Binding-site contacts:
Ligand atom O1 contacts residue PHE244 of chain 1.D at 4.1 Å.
Ligand atom C2 contacts residue GLN265 of chain 1.D at 4.0 Å.
Ligand atom O2 contacts residue ASP117 of chain 1.D at 2.5 Å (salt-bridge).
Ligand atom O4 contacts residue HIS36 of chain 1.D at 2.7 Å (h-bond).
Ligand atom C2 contacts residue TYR42 of chain 1.D at 4.2 Å (hydrophobic).
Ligand atom O2 contacts residue GLN265 of chain 1.D at 3.1 Å (h-bond).
Ligand atom O2 contacts residue ARG169 of chain 1.D at 3.4 Å (salt-bridge).
Ligand atom C1 contacts residue ARG169 of chain 1.D at 3.6 Å.
Ligand atom C5 contacts residue TYR42 of chain 1.D at 4.1 Å (hydrophobic).
Ligand atom C2 contacts residue ASP117 of chain 1.D at 3.6 Å.
Ligand atom O3 contacts residue TYR92 of chain 1.D at 3.6 Å.
Ligand atom C1 contacts residue ALA220 of chain 1.D at 3.8 Å (hydrophobic).
Ligand atom O3 contacts residue ASN165 of chain 1.D at 3.4 Å (h-bond).
Ligand atom O1 contacts residue GLN265 of chain 1.D at 3.0 Å (h-bond).
Ligand atom C2 contacts residue ARG169 of chain 1.D at 3.5 Å.
Ligand atom C4 contacts residue HIS36 of chain 1.D at 3.5 Å.
Ligand atom O3 contacts residue TRP43 of chain 1.D at 4.2 Å.
Ligand atom C2 contacts residue ASN165 of chain 1.D at 4.1 Å.
Ligand atom C3 contacts residue TYR42 of chain 1.D at 3.9 Å (hydrophobic).
Ligand atom O2 contacts residue TYR42 of chain 1.D at 3.7 Å.
Ligand atom O5 contacts residue ASP245 of chain 1.D at 3.7 Å.
Ligand atom O1 contacts residue ARG169 of chain 1.D at 2.6 Å (salt-bridge).
Ligand atom O3 contacts residue HIS36 of chain 1.D at 4.0 Å.
Ligand atom C5 contacts residue ALA220 of chain 1.D at 3.7 Å (hydrophobic).
Ligand atom C4 contacts residue TRP43 of chain 1.D at 3.8 Å (hydrophobic).
Ligand atom O3 contacts residue ASP117 of chain 1.D at 2.7 Å (salt-bridge).
Ligand atom O1 contacts residue ALA220 of chain 1.D at 3.7 Å.
Ligand atom C3 contacts residue TRP43 of chain 1.D at 3.9 Å (hydrophobic).
Ligand atom C5 contacts residue ASN40 of chain 1.D at 4.0 Å.
Ligand atom O1 contacts residue THR218 of chain 1.D at 4.0 Å.
Ligand atom O2 contacts residue ASN165 of chain 1.D at 3.6 Å.
Ligand atom C3 contacts residue ASP117 of chain 1.D at 3.5 Å.
Ligand atom C1 contacts residue ASP245 of chain 1.D at 3.4 Å.
Ligand atom O4 contacts residue TRP43 of chain 1.D at 2.7 Å (h-bond).
Ligand atom C1 contacts residue TYR42 of chain 1.D at 4.2 Å (hydrophobic).
Ligand atom O1 contacts residue ASP245 of chain 1.D at 2.7 Å (salt-bridge).
Ligand atom C1 contacts residue GLN265 of chain 1.D at 3.7 Å.
Ligand atom O5 contacts residue ALA220 of chain 1.D at 2.8 Å (h-bond).
Ligand atom O1 contacts residue SER219 of chain 1.D at 3.9 Å.
Ligand atom O5 contacts residue SER219 of chain 1.D at 3.5 Å.

Sequence of chain 1.D:
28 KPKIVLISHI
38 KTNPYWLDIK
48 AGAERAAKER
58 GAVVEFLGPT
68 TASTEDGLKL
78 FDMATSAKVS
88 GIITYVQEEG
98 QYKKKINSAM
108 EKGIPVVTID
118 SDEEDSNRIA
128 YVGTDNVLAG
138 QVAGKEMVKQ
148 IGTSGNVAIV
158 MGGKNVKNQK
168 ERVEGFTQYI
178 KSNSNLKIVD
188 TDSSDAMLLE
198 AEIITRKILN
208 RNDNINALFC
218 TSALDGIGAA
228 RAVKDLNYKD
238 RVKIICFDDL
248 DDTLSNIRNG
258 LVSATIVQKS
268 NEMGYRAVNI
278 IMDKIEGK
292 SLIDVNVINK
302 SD

A small-molecule ligand and the protein it binds are described below.
Small molecule (SMILES): O[C@@H]1[C@@H](O)[C@H](O)OC[C@H]1O